Sequence of chain 1.A:
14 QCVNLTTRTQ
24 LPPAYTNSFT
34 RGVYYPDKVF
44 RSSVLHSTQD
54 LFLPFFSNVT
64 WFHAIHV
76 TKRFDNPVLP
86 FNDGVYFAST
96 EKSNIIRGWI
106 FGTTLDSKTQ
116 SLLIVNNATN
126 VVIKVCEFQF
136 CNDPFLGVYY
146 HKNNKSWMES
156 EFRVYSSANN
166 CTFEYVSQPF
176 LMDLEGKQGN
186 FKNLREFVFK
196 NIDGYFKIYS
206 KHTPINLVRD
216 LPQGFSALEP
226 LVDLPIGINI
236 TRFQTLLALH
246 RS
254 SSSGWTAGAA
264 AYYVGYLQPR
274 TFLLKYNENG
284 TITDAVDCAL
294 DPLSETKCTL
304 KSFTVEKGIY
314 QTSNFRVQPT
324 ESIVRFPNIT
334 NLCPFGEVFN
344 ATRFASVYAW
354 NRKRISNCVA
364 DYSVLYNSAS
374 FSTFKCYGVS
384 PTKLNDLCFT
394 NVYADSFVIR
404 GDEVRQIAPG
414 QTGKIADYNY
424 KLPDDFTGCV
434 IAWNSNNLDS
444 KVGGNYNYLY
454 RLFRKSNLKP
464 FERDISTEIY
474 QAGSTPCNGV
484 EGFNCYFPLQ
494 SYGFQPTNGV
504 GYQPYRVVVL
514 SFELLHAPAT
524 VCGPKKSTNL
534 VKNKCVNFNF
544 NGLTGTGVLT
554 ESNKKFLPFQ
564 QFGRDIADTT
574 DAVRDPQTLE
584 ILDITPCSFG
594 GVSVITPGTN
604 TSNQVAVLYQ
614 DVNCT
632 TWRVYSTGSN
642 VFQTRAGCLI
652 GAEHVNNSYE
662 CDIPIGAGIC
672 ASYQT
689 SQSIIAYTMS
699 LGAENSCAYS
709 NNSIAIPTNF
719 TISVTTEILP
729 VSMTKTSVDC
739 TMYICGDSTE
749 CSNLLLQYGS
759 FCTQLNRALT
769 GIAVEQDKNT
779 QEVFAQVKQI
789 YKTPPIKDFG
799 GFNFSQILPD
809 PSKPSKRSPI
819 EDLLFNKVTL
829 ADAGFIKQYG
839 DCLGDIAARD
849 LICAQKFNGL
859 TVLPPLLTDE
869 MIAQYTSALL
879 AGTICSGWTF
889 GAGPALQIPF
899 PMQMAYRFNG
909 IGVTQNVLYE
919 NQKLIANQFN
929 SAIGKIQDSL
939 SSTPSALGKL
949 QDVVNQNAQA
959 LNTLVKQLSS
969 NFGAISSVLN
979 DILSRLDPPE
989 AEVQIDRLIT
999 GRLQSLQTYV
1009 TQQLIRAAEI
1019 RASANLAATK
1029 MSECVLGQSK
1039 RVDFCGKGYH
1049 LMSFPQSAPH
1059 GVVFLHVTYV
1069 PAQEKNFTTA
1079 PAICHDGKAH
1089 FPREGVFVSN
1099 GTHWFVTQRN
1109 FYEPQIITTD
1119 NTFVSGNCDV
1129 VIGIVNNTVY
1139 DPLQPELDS

This protein binds this small molecule.
Small molecule (SMILES): CC(=O)N[C@@H]1[C@@H](O)[C@H](O)[C@@H](CO)O[C@H]1O

Sequence of chain 1.B:
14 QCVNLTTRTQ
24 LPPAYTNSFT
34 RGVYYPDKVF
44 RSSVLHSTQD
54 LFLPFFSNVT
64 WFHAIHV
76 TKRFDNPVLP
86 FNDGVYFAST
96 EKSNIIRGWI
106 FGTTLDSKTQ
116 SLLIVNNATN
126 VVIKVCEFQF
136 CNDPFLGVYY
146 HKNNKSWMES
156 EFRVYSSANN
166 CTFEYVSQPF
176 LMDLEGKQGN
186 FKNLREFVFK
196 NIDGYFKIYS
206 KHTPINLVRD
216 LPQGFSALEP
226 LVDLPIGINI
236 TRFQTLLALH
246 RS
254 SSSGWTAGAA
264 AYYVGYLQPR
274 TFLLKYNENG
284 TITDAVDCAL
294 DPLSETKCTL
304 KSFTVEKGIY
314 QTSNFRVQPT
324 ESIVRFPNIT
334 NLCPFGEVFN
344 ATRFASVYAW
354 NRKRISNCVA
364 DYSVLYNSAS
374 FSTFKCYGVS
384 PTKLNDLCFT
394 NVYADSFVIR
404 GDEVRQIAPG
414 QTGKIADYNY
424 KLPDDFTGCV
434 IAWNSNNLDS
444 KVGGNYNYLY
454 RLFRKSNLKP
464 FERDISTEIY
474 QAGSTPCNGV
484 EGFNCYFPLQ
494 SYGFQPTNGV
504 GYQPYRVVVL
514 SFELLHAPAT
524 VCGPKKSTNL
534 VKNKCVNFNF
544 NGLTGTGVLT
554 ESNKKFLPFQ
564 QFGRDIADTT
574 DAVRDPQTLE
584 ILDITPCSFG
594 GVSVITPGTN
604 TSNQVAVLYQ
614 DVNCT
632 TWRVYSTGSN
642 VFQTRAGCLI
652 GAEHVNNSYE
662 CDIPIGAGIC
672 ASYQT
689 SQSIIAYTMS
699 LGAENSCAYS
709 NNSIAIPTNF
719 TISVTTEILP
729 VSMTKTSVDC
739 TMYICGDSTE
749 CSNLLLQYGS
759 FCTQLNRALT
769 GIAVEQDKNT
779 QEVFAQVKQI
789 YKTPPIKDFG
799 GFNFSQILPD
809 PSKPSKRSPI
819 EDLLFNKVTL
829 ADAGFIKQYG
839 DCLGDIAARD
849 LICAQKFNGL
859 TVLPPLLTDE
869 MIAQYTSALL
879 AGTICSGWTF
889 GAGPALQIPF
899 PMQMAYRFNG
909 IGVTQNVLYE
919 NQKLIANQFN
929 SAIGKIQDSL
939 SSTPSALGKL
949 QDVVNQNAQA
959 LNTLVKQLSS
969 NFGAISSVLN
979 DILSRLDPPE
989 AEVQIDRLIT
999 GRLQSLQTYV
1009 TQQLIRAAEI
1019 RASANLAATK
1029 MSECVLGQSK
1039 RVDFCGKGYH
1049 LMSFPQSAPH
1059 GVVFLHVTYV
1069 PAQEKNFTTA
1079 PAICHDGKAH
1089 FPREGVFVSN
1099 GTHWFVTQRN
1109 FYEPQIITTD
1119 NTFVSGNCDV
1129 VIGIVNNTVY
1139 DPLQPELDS

Binding-site contacts:
Ligand atom C1 contacts residue ASN165 of chain 1.B at 1.5 Å.
Ligand atom C8 contacts residue ILE468 of chain 1.A at 3.8 Å (hydrophobic).
Ligand atom O7 contacts residue ILE468 of chain 1.A at 3.7 Å.
Ligand atom C4 contacts residue ASN165 of chain 1.B at 4.4 Å.
Ligand atom N2 contacts residue ASN165 of chain 1.B at 2.9 Å (h-bond).
Ligand atom C7 contacts residue ASN165 of chain 1.B at 3.5 Å.
Ligand atom O7 contacts residue ASN165 of chain 1.B at 3.8 Å.
Ligand atom C8 contacts residue ALA352 of chain 1.A at 3.8 Å (hydrophobic).
Ligand atom C3 contacts residue ASN165 of chain 1.B at 3.9 Å.
Ligand atom C7 contacts residue ILE468 of chain 1.A at 4.4 Å (hydrophobic).
Ligand atom C2 contacts residue ASN165 of chain 1.B at 2.5 Å.
Ligand atom O7 contacts residue TYR351 of chain 1.A at 3.0 Å (h-bond).
Ligand atom C5 contacts residue ASN165 of chain 1.B at 3.8 Å.
Ligand atom O5 contacts residue ASN165 of chain 1.B at 2.5 Å (h-bond).
Ligand atom C7 contacts residue TYR351 of chain 1.A at 3.4 Å (hydrophobic).
Ligand atom C8 contacts residue TYR351 of chain 1.A at 3.4 Å (hydrophobic).